Binding-site contacts:
Ligand atom C4 contacts residue ASN29 of chain 1.B at 4.2 Å.
Ligand atom C5 contacts residue TYR39 of chain 1.A at 4.3 Å (hydrophobic).
Ligand atom N2 contacts residue LEU26 of chain 1.B at 4.4 Å.
Ligand atom O5 contacts residue GLU38 of chain 1.A at 3.1 Å (salt-bridge).
Ligand atom C1 contacts residue GLU25 of chain 1.B at 4.4 Å.
Ligand atom C8 contacts residue GLU25 of chain 1.B at 3.1 Å.
Ligand atom C1 contacts residue ASN29 of chain 1.B at 1.4 Å.
Ligand atom C7 contacts residue GLU25 of chain 1.B at 3.6 Å.
Ligand atom C5 contacts residue ASN29 of chain 1.B at 3.5 Å.
Ligand atom C8 contacts residue ASN29 of chain 1.B at 4.3 Å.
Ligand atom C8 contacts residue LYS28 of chain 1.B at 3.8 Å.
Ligand atom C7 contacts residue ASN29 of chain 1.B at 3.5 Å.
Ligand atom C1 contacts residue TYR39 of chain 1.A at 3.9 Å (hydrophobic).
Ligand atom C6 contacts residue TYR39 of chain 1.A at 4.1 Å (hydrophobic).
Ligand atom O7 contacts residue ASN29 of chain 1.B at 3.3 Å (h-bond).
Ligand atom C2 contacts residue GLU25 of chain 1.B at 3.7 Å.
Ligand atom C2 contacts residue ASN29 of chain 1.B at 2.5 Å.
Ligand atom O5 contacts residue TYR39 of chain 1.A at 4.2 Å.
Ligand atom O2 contacts residue LEU26 of chain 1.B at 4.3 Å.
Ligand atom O3 contacts residue GLU25 of chain 1.B at 4.3 Å.
Ligand atom C6 contacts residue GLU38 of chain 1.A at 3.1 Å.
Ligand atom O5 contacts residue TYR39 of chain 1.A at 3.2 Å.
Ligand atom N2 contacts residue ASN29 of chain 1.B at 3.1 Å (h-bond).
Ligand atom C5 contacts residue GLU38 of chain 1.A at 3.1 Å.
Ligand atom O5 contacts residue ASN29 of chain 1.B at 2.2 Å (h-bond).
Ligand atom C4 contacts residue GLU38 of chain 1.A at 4.2 Å.
Ligand atom C3 contacts residue ASN29 of chain 1.B at 3.8 Å.
Ligand atom N2 contacts residue GLU25 of chain 1.B at 2.8 Å (salt-bridge).

Sequence of chain 1.A:
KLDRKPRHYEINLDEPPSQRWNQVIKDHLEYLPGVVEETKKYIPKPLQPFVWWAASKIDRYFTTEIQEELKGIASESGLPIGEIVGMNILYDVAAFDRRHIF

The protein below binds the small molecule below.
Small molecule (SMILES): CC(=O)N[C@H]1[C@H](O[C@H]2[C@H](O)[C@@H](NC(C)=O)CO[C@@H]2CO[C@@H]2O[C@@H](C)[C@@H](O)[C@@H](O)[C@@H]2O)O[C@H](CO)[C@@H](O)[C@@H]1O

Sequence of chain 1.B:
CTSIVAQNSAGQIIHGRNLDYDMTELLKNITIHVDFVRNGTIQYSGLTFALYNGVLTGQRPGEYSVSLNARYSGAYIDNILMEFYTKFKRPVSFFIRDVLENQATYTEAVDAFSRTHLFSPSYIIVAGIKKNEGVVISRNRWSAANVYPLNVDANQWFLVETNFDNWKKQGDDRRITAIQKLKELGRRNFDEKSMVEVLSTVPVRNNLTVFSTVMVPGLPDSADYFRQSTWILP